Sequence of chain 1.C:
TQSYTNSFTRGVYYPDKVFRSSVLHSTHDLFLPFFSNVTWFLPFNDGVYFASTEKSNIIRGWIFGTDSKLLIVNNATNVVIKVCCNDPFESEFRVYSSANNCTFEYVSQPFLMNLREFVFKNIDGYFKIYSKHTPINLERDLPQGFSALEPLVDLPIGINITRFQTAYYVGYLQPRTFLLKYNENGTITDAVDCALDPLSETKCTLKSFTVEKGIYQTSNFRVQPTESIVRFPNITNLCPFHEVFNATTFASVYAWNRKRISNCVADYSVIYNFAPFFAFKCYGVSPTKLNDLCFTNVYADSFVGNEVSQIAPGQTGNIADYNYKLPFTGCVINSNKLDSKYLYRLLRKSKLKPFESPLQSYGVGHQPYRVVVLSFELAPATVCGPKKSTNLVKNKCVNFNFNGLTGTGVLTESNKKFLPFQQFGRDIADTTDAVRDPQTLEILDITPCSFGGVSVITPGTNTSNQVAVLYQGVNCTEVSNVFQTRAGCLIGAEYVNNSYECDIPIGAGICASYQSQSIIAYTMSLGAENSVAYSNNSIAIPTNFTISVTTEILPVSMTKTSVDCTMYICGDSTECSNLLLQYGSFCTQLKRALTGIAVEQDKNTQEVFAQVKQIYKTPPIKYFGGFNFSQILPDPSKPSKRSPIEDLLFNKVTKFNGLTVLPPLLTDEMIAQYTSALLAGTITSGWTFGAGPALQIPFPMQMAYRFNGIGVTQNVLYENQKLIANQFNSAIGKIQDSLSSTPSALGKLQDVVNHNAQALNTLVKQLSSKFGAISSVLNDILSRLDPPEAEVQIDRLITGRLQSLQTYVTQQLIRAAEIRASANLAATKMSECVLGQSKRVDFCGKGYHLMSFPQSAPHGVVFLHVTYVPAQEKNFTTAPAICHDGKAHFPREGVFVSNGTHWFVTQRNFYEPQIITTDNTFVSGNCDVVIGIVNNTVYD

Binding-site contacts:
Ligand atom C5 contacts residue ASN611 of chain 1.C at 3.7 Å.
Ligand atom C3 contacts residue ASN611 of chain 1.C at 3.8 Å.
Ligand atom C6 contacts residue GLU614 of chain 1.C at 3.6 Å.
Ligand atom C1 contacts residue ASN611 of chain 1.C at 1.4 Å.
Ligand atom C7 contacts residue ASN611 of chain 1.C at 3.9 Å.
Ligand atom O5 contacts residue THR613 of chain 1.C at 3.6 Å (h-bond).
Ligand atom C1 contacts residue THR613 of chain 1.C at 4.0 Å.
Ligand atom C5 contacts residue GLU614 of chain 1.C at 4.3 Å.
Ligand atom O5 contacts residue ASN611 of chain 1.C at 2.5 Å (h-bond).
Ligand atom C2 contacts residue ASN611 of chain 1.C at 2.5 Å.
Ligand atom O5 contacts residue GLU614 of chain 1.C at 3.8 Å.
Ligand atom O6 contacts residue GLU614 of chain 1.C at 3.4 Å (salt-bridge).
Ligand atom C4 contacts residue ASN611 of chain 1.C at 4.3 Å.
Ligand atom N2 contacts residue ASN611 of chain 1.C at 2.9 Å (h-bond).

A small-molecule ligand and the protein it binds are described below.
Small molecule (SMILES): CC(=O)N[C@@H]1[C@@H](O)[C@H](O)[C@@H](CO)O[C@H]1O